Sequence of chain 1.B:
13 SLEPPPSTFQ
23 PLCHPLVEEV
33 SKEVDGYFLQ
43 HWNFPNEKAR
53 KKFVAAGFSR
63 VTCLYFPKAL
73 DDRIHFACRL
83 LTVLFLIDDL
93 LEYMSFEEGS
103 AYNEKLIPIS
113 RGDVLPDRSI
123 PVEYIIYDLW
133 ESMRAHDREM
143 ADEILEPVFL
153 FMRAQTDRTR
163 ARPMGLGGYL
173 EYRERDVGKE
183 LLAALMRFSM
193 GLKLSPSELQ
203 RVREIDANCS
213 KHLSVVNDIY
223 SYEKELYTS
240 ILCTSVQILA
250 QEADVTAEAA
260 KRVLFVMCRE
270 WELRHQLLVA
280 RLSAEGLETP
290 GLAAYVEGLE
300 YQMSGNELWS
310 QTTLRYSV

A protein and the small-molecule ligand that binds it are described below.
Small molecule (SMILES): C/C(=C\CC/C(C)=C/CO[P](=O)(O)OP(=O)(O)O)CCC=C(CF)CF

Binding-site contacts:
Ligand atom O2A contacts residue ARG314 of chain 1.B at 4.0 Å.
Ligand atom C1 contacts residue ARG314 of chain 1.B at 4.0 Å.
Ligand atom C11 contacts residue TYR67 of chain 1.B at 4.0 Å (hydrophobic).
Ligand atom C14 contacts residue TRP308 of chain 1.B at 3.9 Å (hydrophobic).
Ligand atom F1 contacts residue TYR67 of chain 1.B at 3.2 Å.
Ligand atom O1 contacts residue PHE153 of chain 1.B at 4.2 Å.
Ligand atom F1 contacts residue ASN219 of chain 1.B at 4.1 Å.
Ligand atom C5 contacts residue LEU86 of chain 1.B at 3.9 Å (hydrophobic).
Ligand atom O3A contacts residue ARG314 of chain 1.B at 4.1 Å.
Ligand atom PB contacts residue ARG314 of chain 1.B at 3.9 Å.
Ligand atom F1 contacts residue ASN305 of chain 1.B at 3.5 Å.
Ligand atom C5 contacts residue PHE153 of chain 1.B at 3.5 Å (hydrophobic).
Ligand atom C12 contacts residue PHE87 of chain 1.B at 3.9 Å (hydrophobic).
Ligand atom F1 contacts residue LEU184 of chain 1.B at 3.8 Å.
Ligand atom F2 contacts residue ASN219 of chain 1.B at 4.2 Å.
Ligand atom C8 contacts residue LEU184 of chain 1.B at 3.9 Å (hydrophobic).
Ligand atom C2 contacts residue PHE153 of chain 1.B at 3.7 Å (hydrophobic).
Ligand atom C13 contacts residue TRP308 of chain 1.B at 4.0 Å (hydrophobic).
Ligand atom C15 contacts residue TRP308 of chain 1.B at 3.9 Å (hydrophobic).
Ligand atom C4 contacts residue LEU86 of chain 1.B at 3.8 Å (hydrophobic).
Ligand atom C15 contacts residue ASN305 of chain 1.B at 4.0 Å.
Ligand atom F2 contacts residue TYR315 of chain 1.B at 3.8 Å.
Ligand atom C4 contacts residue ARG314 of chain 1.B at 3.8 Å.
Ligand atom F2 contacts residue TRP308 of chain 1.B at 4.1 Å.
Ligand atom C3 contacts residue PHE87 of chain 1.B at 4.2 Å (hydrophobic).
Ligand atom C7 contacts residue PHE87 of chain 1.B at 4.3 Å (hydrophobic).
Ligand atom C6 contacts residue PHE153 of chain 1.B at 3.5 Å (hydrophobic).
Ligand atom C4 contacts residue PHE153 of chain 1.B at 4.3 Å (hydrophobic).
Ligand atom C4 contacts residue GLN157 of chain 1.B at 4.3 Å.
Ligand atom C9 contacts residue LEU184 of chain 1.B at 3.4 Å (hydrophobic).
Ligand atom C15 contacts residue ASN219 of chain 1.B at 3.8 Å.
Ligand atom C11 contacts residue LEU184 of chain 1.B at 4.3 Å (hydrophobic).
Ligand atom C10 contacts residue LEU184 of chain 1.B at 4.2 Å (hydrophobic).
Ligand atom C4 contacts residue ASP90 of chain 1.B at 3.4 Å.
Ligand atom C3 contacts residue PHE153 of chain 1.B at 3.5 Å (hydrophobic).
Ligand atom C7 contacts residue LEU83 of chain 1.B at 4.0 Å (hydrophobic).
Ligand atom C15 contacts residue TYR67 of chain 1.B at 3.8 Å (hydrophobic).
Ligand atom C4 contacts residue PHE87 of chain 1.B at 3.8 Å (hydrophobic).
Ligand atom C10 contacts residue GLY180 of chain 1.B at 4.0 Å.
Ligand atom O2B contacts residue ARG314 of chain 1.B at 2.5 Å (salt-bridge).